Sequence of chain 1.G:
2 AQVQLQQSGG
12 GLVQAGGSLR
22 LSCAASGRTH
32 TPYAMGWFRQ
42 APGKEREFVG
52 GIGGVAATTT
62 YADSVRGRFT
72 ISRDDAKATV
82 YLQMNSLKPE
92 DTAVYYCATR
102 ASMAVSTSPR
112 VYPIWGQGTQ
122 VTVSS

A small-molecule ligand and the protein it binds are described below.
Small molecule (SMILES): O=C(Nc1ccc(Cl)cc1)Nc1ccc(Cl)c(Cl)c1

Binding-site contacts:
Ligand atom O9 contacts residue HIS31 of chain 1.G at 3.0 Å (h-bond).
Ligand atom C16 contacts residue TYR34 of chain 1.G at 3.9 Å (hydrophobic).
Ligand atom C13 contacts residue ALA102 of chain 1.G at 3.8 Å (hydrophobic).
Ligand atom CL1 contacts residue ALA79 of chain 1.G at 3.5 Å.
Ligand atom C8 contacts residue HIS31 of chain 1.G at 3.6 Å.
Ligand atom C12 contacts residue ALA102 of chain 1.G at 3.7 Å (hydrophobic).
Ligand atom CL2 contacts residue ALA102 of chain 1.G at 3.2 Å.
Ligand atom C8 contacts residue THR100 of chain 1.G at 3.3 Å.
Ligand atom CL2 contacts residue ARG101 of chain 1.G at 3.7 Å.
Ligand atom C16 contacts residue ARG29 of chain 1.G at 3.5 Å.
Ligand atom N1 contacts residue ARG101 of chain 1.G at 3.7 Å.
Ligand atom N7 contacts residue HIS31 of chain 1.G at 3.5 Å (h-bond).
Ligand atom C4 contacts residue HIS31 of chain 1.G at 3.5 Å.
Ligand atom C12 contacts residue THR100 of chain 1.G at 3.6 Å.
Ligand atom C12 contacts residue ARG101 of chain 1.G at 3.2 Å.
Ligand atom C15 contacts residue VAL4 of chain 1.G at 3.2 Å (hydrophobic).
Ligand atom C16 contacts residue VAL4 of chain 1.G at 3.3 Å (hydrophobic).
Ligand atom C6 contacts residue VAL81 of chain 1.G at 3.6 Å (hydrophobic).
Ligand atom C13 contacts residue ILE115 of chain 1.G at 3.7 Å (hydrophobic).
Ligand atom C11 contacts residue TYR34 of chain 1.G at 3.6 Å (hydrophobic).
Ligand atom CL2 contacts residue ILE115 of chain 1.G at 3.7 Å.
Ligand atom CL1 contacts residue THR32 of chain 1.G at 3.5 Å.
Ligand atom N1 contacts residue TYR34 of chain 1.G at 3.6 Å.
Ligand atom C15 contacts residue ARG29 of chain 1.G at 3.3 Å.
Ligand atom C11 contacts residue THR100 of chain 1.G at 3.7 Å.
Ligand atom CL1 contacts residue THR80 of chain 1.G at 3.5 Å.
Ligand atom C2 contacts residue THR32 of chain 1.G at 3.5 Å.
Ligand atom C6 contacts residue THR32 of chain 1.G at 3.7 Å.
Ligand atom C11 contacts residue ARG101 of chain 1.G at 3.8 Å.
Ligand atom C5 contacts residue MET36 of chain 1.G at 3.8 Å (hydrophobic).
Ligand atom O9 contacts residue THR30 of chain 1.G at 3.6 Å.
Ligand atom C1 contacts residue THR32 of chain 1.G at 3.7 Å.
Ligand atom C5 contacts residue TYR34 of chain 1.G at 3.3 Å (hydrophobic).
Ligand atom CL3 contacts residue GLN3 of chain 1.G at 3.7 Å.
Ligand atom C6 contacts residue MET36 of chain 1.G at 3.9 Å (hydrophobic).
Ligand atom N1 contacts residue THR100 of chain 1.G at 2.8 Å (h-bond).
Ligand atom N7 contacts residue THR100 of chain 1.G at 2.9 Å (h-bond).
Ligand atom CL1 contacts residue VAL81 of chain 1.G at 3.8 Å.
Ligand atom C3 contacts residue HIS31 of chain 1.G at 3.7 Å.
Ligand atom N7 contacts residue TYR34 of chain 1.G at 3.9 Å.